Sequence of chain 2.A:
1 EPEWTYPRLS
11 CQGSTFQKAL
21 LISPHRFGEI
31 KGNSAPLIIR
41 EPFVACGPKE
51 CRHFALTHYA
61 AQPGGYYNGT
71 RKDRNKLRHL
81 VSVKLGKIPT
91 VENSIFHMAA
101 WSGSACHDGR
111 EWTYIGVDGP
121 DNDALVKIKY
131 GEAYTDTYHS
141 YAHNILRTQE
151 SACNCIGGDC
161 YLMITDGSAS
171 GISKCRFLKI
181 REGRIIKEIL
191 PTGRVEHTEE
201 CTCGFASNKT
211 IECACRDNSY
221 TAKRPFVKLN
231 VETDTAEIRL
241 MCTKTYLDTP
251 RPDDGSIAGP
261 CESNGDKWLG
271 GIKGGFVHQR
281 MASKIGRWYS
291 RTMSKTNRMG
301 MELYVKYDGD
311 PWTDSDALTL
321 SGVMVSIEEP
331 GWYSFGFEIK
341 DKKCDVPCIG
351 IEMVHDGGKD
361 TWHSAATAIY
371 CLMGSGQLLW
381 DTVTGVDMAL

This protein binds this small molecule.
Small molecule (SMILES): CC(=O)Nc1ccc(C(=O)O)cc1NC(N)N

Binding-site contacts:
Ligand atom O1' contacts residue ARG298 of chain 2.A at 3.0 Å (salt-bridge).
Ligand atom C4 contacts residue GLU200 of chain 2.A at 4.1 Å.
Ligand atom O4 contacts residue ASP73 of chain 2.A at 3.8 Å.
Ligand atom C4 contacts residue ASP73 of chain 2.A at 3.9 Å.
Ligand atom C' contacts residue ARG40 of chain 2.A at 3.6 Å.
Ligand atom CM4 contacts residue ARG147 of chain 2.A at 4.0 Å.
Ligand atom C' contacts residue ARG298 of chain 2.A at 3.5 Å.
Ligand atom C' contacts residue TYR333 of chain 2.A at 2.8 Å (hydrophobic).
Ligand atom C5 contacts residue ASP73 of chain 2.A at 3.2 Å.
Ligand atom N1 contacts residue ARG147 of chain 2.A at 3.2 Å (salt-bridge).
Ligand atom N2 contacts residue ARG216 of chain 2.A at 3.4 Å.
Ligand atom O2' contacts residue TYR333 of chain 2.A at 2.8 Å (h-bond).
Ligand atom N1 contacts residue GLU199 of chain 2.A at 2.8 Å (salt-bridge).
Ligand atom N2 contacts residue GLU200 of chain 2.A at 3.0 Å (salt-bridge).
Ligand atom C1 contacts residue ASP73 of chain 2.A at 3.7 Å.
Ligand atom C5 contacts residue GLU41 of chain 2.A at 3.0 Å.
Ligand atom C1 contacts residue ARG216 of chain 2.A at 4.1 Å.
Ligand atom C4 contacts residue TYR333 of chain 2.A at 4.1 Å (hydrophobic).
Ligand atom C5 contacts residue TYR333 of chain 2.A at 3.7 Å (hydrophobic).
Ligand atom C3' contacts residue GLU199 of chain 2.A at 3.7 Å.
Ligand atom N2 contacts residue GLU199 of chain 2.A at 3.0 Å (salt-bridge).
Ligand atom CM4 contacts residue TRP101 of chain 2.A at 3.5 Å (hydrophobic).
Ligand atom C' contacts residue ARG216 of chain 2.A at 3.8 Å.
Ligand atom O1' contacts residue ARG40 of chain 2.A at 2.6 Å (salt-bridge).
Ligand atom O2' contacts residue ARG216 of chain 2.A at 2.9 Å (salt-bridge).
Ligand atom C6 contacts residue ASP73 of chain 2.A at 3.0 Å.
Ligand atom C6 contacts residue GLU41 of chain 2.A at 3.1 Å.
Ligand atom C6 contacts residue TYR333 of chain 2.A at 3.0 Å (hydrophobic).
Ligand atom O2' contacts residue ARG298 of chain 2.A at 3.3 Å (salt-bridge).
Ligand atom O4 contacts residue ARG74 of chain 2.A at 3.5 Å (salt-bridge).
Ligand atom C3 contacts residue TYR333 of chain 2.A at 3.9 Å (hydrophobic).
Ligand atom C1 contacts residue ARG40 of chain 2.A at 4.1 Å.
Ligand atom C3' contacts residue GLU200 of chain 2.A at 3.9 Å.
Ligand atom N2 contacts residue TYR333 of chain 2.A at 3.9 Å.
Ligand atom O1' contacts residue TYR333 of chain 2.A at 3.6 Å.
Ligand atom C6 contacts residue ARG40 of chain 2.A at 3.7 Å.
Ligand atom C1 contacts residue TYR333 of chain 2.A at 2.7 Å (hydrophobic).
Ligand atom C2 contacts residue ARG216 of chain 2.A at 4.0 Å.
Ligand atom C2 contacts residue TYR333 of chain 2.A at 3.2 Å (hydrophobic).
Ligand atom C3 contacts residue GLU200 of chain 2.A at 4.0 Å.